Sequence of chain 1.E:
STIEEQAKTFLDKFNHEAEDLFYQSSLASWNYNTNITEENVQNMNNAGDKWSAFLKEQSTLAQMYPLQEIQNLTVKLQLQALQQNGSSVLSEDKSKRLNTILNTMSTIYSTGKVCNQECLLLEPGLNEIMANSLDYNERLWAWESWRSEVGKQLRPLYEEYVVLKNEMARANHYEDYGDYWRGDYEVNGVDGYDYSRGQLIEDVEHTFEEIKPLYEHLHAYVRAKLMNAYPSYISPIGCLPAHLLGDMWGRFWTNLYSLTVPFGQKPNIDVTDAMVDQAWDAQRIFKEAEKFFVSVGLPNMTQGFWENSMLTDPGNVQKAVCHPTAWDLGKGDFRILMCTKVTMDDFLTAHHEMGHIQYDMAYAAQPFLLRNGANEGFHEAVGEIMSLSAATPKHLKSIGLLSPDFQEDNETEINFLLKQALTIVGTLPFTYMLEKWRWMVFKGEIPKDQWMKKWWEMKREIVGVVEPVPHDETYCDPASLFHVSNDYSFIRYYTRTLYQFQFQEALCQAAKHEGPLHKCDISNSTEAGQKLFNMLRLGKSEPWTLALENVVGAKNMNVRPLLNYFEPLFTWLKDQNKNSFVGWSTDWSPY

A protein and the small-molecule ligand that binds it are described below.
Small molecule (SMILES): CC(=O)N[C@@H]1[C@@H](O)[C@H](O)[C@@H](CO)O[C@H]1O

Binding-site contacts:
Ligand atom O5 contacts residue THR37 of chain 1.E at 3.9 Å.
Ligand atom C2 contacts residue ASN35 of chain 1.E at 2.4 Å.
Ligand atom C6 contacts residue ASN40 of chain 1.E at 4.3 Å.
Ligand atom C5 contacts residue THR37 of chain 1.E at 4.5 Å.
Ligand atom O7 contacts residue ASN35 of chain 1.E at 3.6 Å.
Ligand atom C4 contacts residue ASN35 of chain 1.E at 4.2 Å.
Ligand atom C1 contacts residue ASN40 of chain 1.E at 4.2 Å.
Ligand atom O5 contacts residue ASN35 of chain 1.E at 2.3 Å (h-bond).
Ligand atom C6 contacts residue GLU39 of chain 1.E at 4.3 Å.
Ligand atom C1 contacts residue THR37 of chain 1.E at 4.3 Å.
Ligand atom O6 contacts residue ASN40 of chain 1.E at 3.8 Å.
Ligand atom C5 contacts residue ASN35 of chain 1.E at 3.6 Å.
Ligand atom O5 contacts residue ASN40 of chain 1.E at 3.5 Å (h-bond).
Ligand atom C7 contacts residue ASN35 of chain 1.E at 3.5 Å.
Ligand atom C7 contacts residue GLN322 of chain 1.E at 4.2 Å.
Ligand atom C6 contacts residue THR37 of chain 1.E at 4.1 Å.
Ligand atom C8 contacts residue GLN322 of chain 1.E at 3.2 Å.
Ligand atom C1 contacts residue ASN35 of chain 1.E at 1.4 Å.
Ligand atom O6 contacts residue GLU39 of chain 1.E at 3.4 Å.
Ligand atom N2 contacts residue ASN35 of chain 1.E at 2.9 Å (h-bond).
Ligand atom C3 contacts residue ASN35 of chain 1.E at 3.8 Å.
Ligand atom O6 contacts residue THR37 of chain 1.E at 2.7 Å (h-bond).